Sequence of chain 1.A:
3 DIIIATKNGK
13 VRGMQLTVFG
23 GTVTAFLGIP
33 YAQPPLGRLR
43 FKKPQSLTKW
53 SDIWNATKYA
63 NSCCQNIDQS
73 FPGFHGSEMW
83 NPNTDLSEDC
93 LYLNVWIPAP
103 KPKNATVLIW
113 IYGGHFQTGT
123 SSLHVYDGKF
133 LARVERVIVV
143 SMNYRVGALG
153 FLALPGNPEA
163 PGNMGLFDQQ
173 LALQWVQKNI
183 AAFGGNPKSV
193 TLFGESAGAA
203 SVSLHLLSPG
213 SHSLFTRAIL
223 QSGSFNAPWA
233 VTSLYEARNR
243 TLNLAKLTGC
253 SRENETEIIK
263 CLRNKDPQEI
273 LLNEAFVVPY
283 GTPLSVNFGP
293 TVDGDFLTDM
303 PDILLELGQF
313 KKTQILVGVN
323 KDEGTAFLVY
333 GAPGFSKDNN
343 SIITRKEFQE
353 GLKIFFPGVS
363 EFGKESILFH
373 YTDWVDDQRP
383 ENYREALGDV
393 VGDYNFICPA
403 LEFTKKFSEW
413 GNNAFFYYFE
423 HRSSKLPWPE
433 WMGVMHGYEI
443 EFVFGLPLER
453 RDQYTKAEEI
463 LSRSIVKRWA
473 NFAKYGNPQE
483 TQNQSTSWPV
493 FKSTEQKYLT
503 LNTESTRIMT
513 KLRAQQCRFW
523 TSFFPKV

A protein and the small-molecule ligand that binds it are described below.
Small molecule (SMILES): CC(=O)N[C@@H]1[C@@H](O)[C@H](O)[C@@H](CO)O[C@H]1O

Binding-site contacts:
Ligand atom N2 contacts residue ASN256 of chain 1.A at 3.3 Å (h-bond).
Ligand atom C3 contacts residue ASN256 of chain 1.A at 4.0 Å.
Ligand atom C4 contacts residue ASN256 of chain 1.A at 4.3 Å.
Ligand atom C1 contacts residue ASN256 of chain 1.A at 1.4 Å.
Ligand atom O5 contacts residue ASN256 of chain 1.A at 2.3 Å (h-bond).
Ligand atom C7 contacts residue THR258 of chain 1.A at 4.5 Å.
Ligand atom N2 contacts residue THR258 of chain 1.A at 4.4 Å.
Ligand atom O3 contacts residue ASN256 of chain 1.A at 4.4 Å.
Ligand atom C2 contacts residue ASN256 of chain 1.A at 2.8 Å.
Ligand atom C5 contacts residue ASN256 of chain 1.A at 3.7 Å.
Ligand atom C7 contacts residue ASN256 of chain 1.A at 4.4 Å.
Ligand atom C8 contacts residue THR258 of chain 1.A at 3.4 Å.